Binding-site contacts:
Ligand atom O5 contacts residue THR236 of chain 1.C at 3.9 Å.
Ligand atom O7 contacts residue ASN234 of chain 1.C at 3.2 Å (h-bond).
Ligand atom C7 contacts residue ASN234 of chain 1.C at 3.2 Å.
Ligand atom C5 contacts residue THR236 of chain 1.C at 3.9 Å.
Ligand atom C1 contacts residue THR236 of chain 1.C at 4.2 Å.
Ligand atom N2 contacts residue ASN234 of chain 1.C at 2.9 Å (h-bond).
Ligand atom C5 contacts residue ASN234 of chain 1.C at 3.7 Å.
Ligand atom C1 contacts residue THR108 of chain 1.C at 4.4 Å.
Ligand atom C4 contacts residue ASN234 of chain 1.C at 4.2 Å.
Ligand atom C2 contacts residue ASN234 of chain 1.C at 2.4 Å.
Ligand atom O5 contacts residue THR108 of chain 1.C at 3.9 Å.
Ligand atom O5 contacts residue ASN234 of chain 1.C at 2.4 Å (h-bond).
Ligand atom C3 contacts residue ASN234 of chain 1.C at 3.8 Å.
Ligand atom C6 contacts residue THR236 of chain 1.C at 4.2 Å.
Ligand atom C8 contacts residue ASN234 of chain 1.C at 4.4 Å.
Ligand atom C1 contacts residue ASN234 of chain 1.C at 1.4 Å.

This protein binds this small molecule.
Small molecule (SMILES): CC(=O)N[C@@H]1[C@@H](O)[C@H](O)[C@@H](CO)O[C@H]1O

Sequence of chain 1.C:
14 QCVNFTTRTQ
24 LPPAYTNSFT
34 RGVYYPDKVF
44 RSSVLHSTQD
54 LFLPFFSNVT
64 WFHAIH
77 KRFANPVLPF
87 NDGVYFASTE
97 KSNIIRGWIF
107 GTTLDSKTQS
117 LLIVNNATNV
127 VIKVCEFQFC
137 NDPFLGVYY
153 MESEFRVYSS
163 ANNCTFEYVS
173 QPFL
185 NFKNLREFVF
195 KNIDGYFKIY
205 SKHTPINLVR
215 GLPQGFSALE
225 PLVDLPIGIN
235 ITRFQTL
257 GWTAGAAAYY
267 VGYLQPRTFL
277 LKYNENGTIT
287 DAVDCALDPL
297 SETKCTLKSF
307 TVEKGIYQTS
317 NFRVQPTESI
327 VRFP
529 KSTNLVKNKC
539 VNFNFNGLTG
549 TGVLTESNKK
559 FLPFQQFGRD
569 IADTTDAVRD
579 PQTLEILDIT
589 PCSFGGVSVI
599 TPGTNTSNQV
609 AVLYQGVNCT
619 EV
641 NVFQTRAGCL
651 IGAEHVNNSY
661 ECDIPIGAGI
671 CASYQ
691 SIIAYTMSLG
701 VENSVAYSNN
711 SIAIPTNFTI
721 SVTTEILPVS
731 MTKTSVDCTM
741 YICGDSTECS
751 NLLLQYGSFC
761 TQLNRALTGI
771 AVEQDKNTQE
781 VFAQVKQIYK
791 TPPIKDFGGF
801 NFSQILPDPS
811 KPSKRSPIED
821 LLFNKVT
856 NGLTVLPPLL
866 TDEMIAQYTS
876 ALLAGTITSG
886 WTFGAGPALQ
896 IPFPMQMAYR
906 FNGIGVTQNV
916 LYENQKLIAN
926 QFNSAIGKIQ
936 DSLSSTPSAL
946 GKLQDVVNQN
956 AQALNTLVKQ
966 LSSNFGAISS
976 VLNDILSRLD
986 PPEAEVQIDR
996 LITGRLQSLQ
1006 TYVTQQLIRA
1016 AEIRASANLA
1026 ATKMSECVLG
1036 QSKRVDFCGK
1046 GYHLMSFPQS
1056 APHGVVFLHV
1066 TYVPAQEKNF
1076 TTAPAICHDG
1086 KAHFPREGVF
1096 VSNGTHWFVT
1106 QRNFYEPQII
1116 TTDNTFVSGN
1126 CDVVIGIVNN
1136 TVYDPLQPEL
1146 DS